This protein binds this small molecule.
Small molecule (SMILES): Cc1nc2cnc3[nH]ccc3c2n1C1CCNCC1

Sequence of chain 1.B:
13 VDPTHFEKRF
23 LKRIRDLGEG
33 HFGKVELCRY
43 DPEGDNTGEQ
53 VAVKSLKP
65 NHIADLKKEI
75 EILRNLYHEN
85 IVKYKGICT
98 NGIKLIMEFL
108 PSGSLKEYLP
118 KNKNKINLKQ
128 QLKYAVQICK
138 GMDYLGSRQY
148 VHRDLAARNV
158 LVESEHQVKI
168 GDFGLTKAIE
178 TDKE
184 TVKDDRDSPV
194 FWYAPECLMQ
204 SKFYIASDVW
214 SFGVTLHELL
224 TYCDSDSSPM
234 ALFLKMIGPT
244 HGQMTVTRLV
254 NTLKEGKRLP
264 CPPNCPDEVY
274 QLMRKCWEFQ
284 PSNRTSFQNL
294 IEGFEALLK

Binding-site contacts:
Ligand atom N14 contacts residue ASN156 of chain 1.B at 3.9 Å.
Ligand atom C5 contacts residue PHE106 of chain 1.B at 3.6 Å (hydrophobic).
Ligand atom N19 contacts residue LEU158 of chain 1.B at 3.6 Å.
Ligand atom C11 contacts residue LEU29 of chain 1.B at 3.9 Å (hydrophobic).
Ligand atom C2 contacts residue LEU158 of chain 1.B at 4.0 Å (hydrophobic).
Ligand atom C9 contacts residue LEU158 of chain 1.B at 3.4 Å (hydrophobic).
Ligand atom C18 contacts residue MET104 of chain 1.B at 3.8 Å (hydrophobic).
Ligand atom C16 contacts residue LEU29 of chain 1.B at 3.8 Å (hydrophobic).
Ligand atom C7 contacts residue LEU107 of chain 1.B at 4.0 Å (hydrophobic).
Ligand atom C5 contacts residue LEU107 of chain 1.B at 3.1 Å (hydrophobic).
Ligand atom C12 contacts residue ARG155 of chain 1.B at 3.7 Å.
Ligand atom C7 contacts residue LEU158 of chain 1.B at 3.5 Å (hydrophobic).
Ligand atom C15 contacts residue GLY30 of chain 1.B at 3.9 Å.
Ligand atom C17 contacts residue GLY168 of chain 1.B at 3.7 Å.
Ligand atom C12 contacts residue LEU158 of chain 1.B at 3.6 Å (hydrophobic).
Ligand atom N19 contacts residue GLU105 of chain 1.B at 2.9 Å (salt-bridge).
Ligand atom C1 contacts residue LEU29 of chain 1.B at 3.1 Å (hydrophobic).
Ligand atom N10 contacts residue LEU158 of chain 1.B at 3.6 Å.
Ligand atom N6 contacts residue LEU107 of chain 1.B at 3.0 Å (h-bond).
Ligand atom C8 contacts residue LEU158 of chain 1.B at 3.6 Å (hydrophobic).
Ligand atom C13 contacts residue ASN156 of chain 1.B at 3.4 Å.
Ligand atom C7 contacts residue GLU105 of chain 1.B at 3.9 Å.
Ligand atom C18 contacts residue LEU158 of chain 1.B at 3.8 Å (hydrophobic).
Ligand atom C18 contacts residue GLU105 of chain 1.B at 3.9 Å.
Ligand atom C1 contacts residue GLU114 of chain 1.B at 3.4 Å.
Ligand atom N6 contacts residue PHE106 of chain 1.B at 3.5 Å.
Ligand atom N14 contacts residue ASP169 of chain 1.B at 3.9 Å.
Ligand atom C4 contacts residue LEU158 of chain 1.B at 3.6 Å (hydrophobic).
Ligand atom N3 contacts residue LEU158 of chain 1.B at 4.0 Å.
Ligand atom C17 contacts residue LEU158 of chain 1.B at 3.8 Å (hydrophobic).
Ligand atom C18 contacts residue GLY168 of chain 1.B at 3.9 Å.
Ligand atom N3 contacts residue GLY110 of chain 1.B at 3.5 Å.
Ligand atom C15 contacts residue VAL37 of chain 1.B at 3.7 Å (hydrophobic).
Ligand atom N19 contacts residue ALA54 of chain 1.B at 3.3 Å.
Ligand atom C7 contacts residue ALA54 of chain 1.B at 3.8 Å (hydrophobic).
Ligand atom N3 contacts residue SER111 of chain 1.B at 4.0 Å.
Ligand atom C2 contacts residue LEU29 of chain 1.B at 3.8 Å (hydrophobic).
Ligand atom C13 contacts residue ARG155 of chain 1.B at 3.3 Å.
Ligand atom C16 contacts residue VAL37 of chain 1.B at 3.8 Å (hydrophobic).
Ligand atom C18 contacts residue ALA54 of chain 1.B at 3.6 Å (hydrophobic).